Sequence of chain 1.A:
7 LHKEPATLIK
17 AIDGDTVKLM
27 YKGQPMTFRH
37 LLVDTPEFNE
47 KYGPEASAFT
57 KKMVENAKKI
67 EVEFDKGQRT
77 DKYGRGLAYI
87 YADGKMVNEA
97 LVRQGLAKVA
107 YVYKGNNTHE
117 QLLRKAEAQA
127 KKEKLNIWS

A protein and the small-molecule ligand that binds it are described below.
Small molecule (SMILES): Cc1cn([C@H]2C[C@H](OP(=O)(O)O)[C@@H](COP(=O)(O)O)O2)c(=O)[nH]c1=O

Binding-site contacts:
Ligand atom C4 contacts residue TYR109 of chain 1.A at 3.6 Å (hydrophobic).
Ligand atom C2 contacts residue ASP77 of chain 1.A at 4.0 Å.
Ligand atom N3 contacts residue TYR109 of chain 1.A at 3.4 Å.
Ligand atom C5' contacts residue ARG81 of chain 1.A at 4.0 Å.
Ligand atom O2 contacts residue ASP77 of chain 1.A at 3.9 Å.
Ligand atom C5M contacts residue TYR107 of chain 1.A at 3.7 Å (hydrophobic).
Ligand atom C5' contacts residue TYR107 of chain 1.A at 3.6 Å (hydrophobic).
Ligand atom C5 contacts residue TYR107 of chain 1.A at 4.0 Å (hydrophobic).
Ligand atom C2' contacts residue TYR109 of chain 1.A at 3.5 Å (hydrophobic).
Ligand atom P1 contacts residue LYS78 of chain 1.A at 3.7 Å.
Ligand atom O3' contacts residue LYS78 of chain 1.A at 3.5 Å (salt-bridge).
Ligand atom O5P contacts residue ARG35 of chain 1.A at 2.9 Å (salt-bridge).
Ligand atom O4P contacts residue ARG35 of chain 1.A at 2.9 Å (salt-bridge).
Ligand atom C4' contacts residue ARG81 of chain 1.A at 3.8 Å.
Ligand atom C5M contacts residue ARG35 of chain 1.A at 3.7 Å.
Ligand atom O6P contacts residue GLU43 of chain 1.A at 4.0 Å.
Ligand atom P2 contacts residue CA1 of chain 1.C at 4.0 Å.
Ligand atom O1P contacts residue LYS78 of chain 1.A at 2.7 Å (salt-bridge).
Ligand atom P2 contacts residue ARG81 of chain 1.A at 4.0 Å.
Ligand atom O4 contacts residue TYR109 of chain 1.A at 3.8 Å.
Ligand atom N3 contacts residue LEU83 of chain 1.A at 3.8 Å.
Ligand atom O2 contacts residue TYR109 of chain 1.A at 4.0 Å.
Ligand atom C2' contacts residue TYR107 of chain 1.A at 3.8 Å (hydrophobic).
Ligand atom O5P contacts residue ASP40 of chain 1.A at 3.4 Å (salt-bridge).
Ligand atom P2 contacts residue ARG35 of chain 1.A at 3.6 Å.
Ligand atom C2 contacts residue TYR109 of chain 1.A at 3.8 Å (hydrophobic).
Ligand atom O4 contacts residue LEU83 of chain 1.A at 3.8 Å.
Ligand atom P1 contacts residue TYR79 of chain 1.A at 3.6 Å.
Ligand atom O5P contacts residue CA1 of chain 1.C at 3.1 Å.
Ligand atom C5M contacts residue HIS36 of chain 1.A at 4.0 Å.
Ligand atom O5P contacts residue TYR107 of chain 1.A at 4.0 Å.
Ligand atom O5' contacts residue ARG35 of chain 1.A at 3.6 Å.
Ligand atom O1P contacts residue TYR79 of chain 1.A at 3.5 Å (h-bond).
Ligand atom O2P contacts residue TYR79 of chain 1.A at 2.6 Å (h-bond).
Ligand atom O4 contacts residue LEU37 of chain 1.A at 3.9 Å.
Ligand atom O5' contacts residue ARG81 of chain 1.A at 3.0 Å (salt-bridge).
Ligand atom O4' contacts residue ARG81 of chain 1.A at 3.0 Å (salt-bridge).
Ligand atom C4 contacts residue LEU83 of chain 1.A at 3.8 Å (hydrophobic).
Ligand atom O4P contacts residue ARG81 of chain 1.A at 2.8 Å (salt-bridge).
Ligand atom C3' contacts residue TYR107 of chain 1.A at 3.8 Å (hydrophobic).